A small-molecule ligand and the protein it binds are described below.
Small molecule (SMILES): O=c1[nH]c2cc(C(F)(F)F)c(N3CCOCC3)cc2n(CP(=O)(O)O)c1=O

Binding-site contacts:
Ligand atom CAT contacts residue THR471 of chain 1.A at 3.3 Å.
Ligand atom OAB contacts residue TYR441 of chain 1.A at 3.6 Å.
Ligand atom OAA contacts residue THR471 of chain 1.A at 2.9 Å (h-bond).
Ligand atom OAA contacts residue ARG476 of chain 1.A at 2.8 Å (salt-bridge).
Ligand atom NAP contacts residue THR471 of chain 1.A at 3.5 Å (h-bond).
Ligand atom FAF contacts residue TYR723 of chain 1.A at 3.1 Å.
Ligand atom CAI contacts residue TYR441 of chain 1.A at 3.7 Å (hydrophobic).
Ligand atom OAC contacts residue GLY644 of chain 1.A at 3.5 Å.
Ligand atom CAT contacts residue TYR441 of chain 1.A at 3.4 Å (hydrophobic).
Ligand atom CAR contacts residue TYR441 of chain 1.A at 3.8 Å (hydrophobic).
Ligand atom CAV contacts residue PRO469 of chain 1.A at 3.5 Å (hydrophobic).
Ligand atom CAN contacts residue GLU393 of chain 1.A at 3.5 Å.
Ligand atom CAU contacts residue TYR441 of chain 1.A at 3.5 Å (hydrophobic).
Ligand atom OAA contacts residue TYR441 of chain 1.A at 3.7 Å.
Ligand atom CAV contacts residue TYR441 of chain 1.A at 3.3 Å (hydrophobic).
Ligand atom FAG contacts residue TYR723 of chain 1.A at 3.6 Å.
Ligand atom OAQ contacts residue THR677 of chain 1.A at 2.7 Å (h-bond).
Ligand atom FAG contacts residue TYR441 of chain 1.A at 3.8 Å.
Ligand atom CAS contacts residue TYR441 of chain 1.A at 3.4 Å (hydrophobic).
Ligand atom NAY contacts residue TYR441 of chain 1.A at 3.4 Å.
Ligand atom OAA contacts residue LEU470 of chain 1.A at 3.5 Å.
Ligand atom NAP contacts residue TYR441 of chain 1.A at 3.4 Å.
Ligand atom CAK contacts residue THR677 of chain 1.A at 3.7 Å.
Ligand atom CAJ contacts residue TYR723 of chain 1.A at 3.6 Å (hydrophobic).
Ligand atom OAD contacts residue SER645 of chain 1.A at 2.8 Å (h-bond).
Ligand atom OAB contacts residue ARG476 of chain 1.A at 2.9 Å (salt-bridge).
Ligand atom FAG contacts residue PRO469 of chain 1.A at 3.5 Å.
Ligand atom PBA contacts residue SER645 of chain 1.A at 3.7 Å.
Ligand atom FAG contacts residue TYR396 of chain 1.A at 3.6 Å.
Ligand atom NAP contacts residue PRO469 of chain 1.A at 2.7 Å (h-bond).
Ligand atom OAE contacts residue SER645 of chain 1.A at 3.5 Å (h-bond).
Ligand atom CAZ contacts residue TYR723 of chain 1.A at 3.7 Å (hydrophobic).
Ligand atom FAH contacts residue GLU393 of chain 1.A at 3.3 Å.
Ligand atom FAF contacts residue THR698 of chain 1.A at 3.1 Å.
Ligand atom OAC contacts residue SER645 of chain 1.A at 3.3 Å (h-bond).
Ligand atom CAW contacts residue TYR441 of chain 1.A at 3.3 Å (hydrophobic).
Ligand atom CAL contacts residue THR677 of chain 1.A at 3.1 Å.
Ligand atom CAT contacts residue PRO469 of chain 1.A at 3.7 Å (hydrophobic).
Ligand atom CAJ contacts residue TYR441 of chain 1.A at 3.3 Å (hydrophobic).
Ligand atom CAJ contacts residue PRO469 of chain 1.A at 3.5 Å (hydrophobic).

Sequence of chain 1.A:
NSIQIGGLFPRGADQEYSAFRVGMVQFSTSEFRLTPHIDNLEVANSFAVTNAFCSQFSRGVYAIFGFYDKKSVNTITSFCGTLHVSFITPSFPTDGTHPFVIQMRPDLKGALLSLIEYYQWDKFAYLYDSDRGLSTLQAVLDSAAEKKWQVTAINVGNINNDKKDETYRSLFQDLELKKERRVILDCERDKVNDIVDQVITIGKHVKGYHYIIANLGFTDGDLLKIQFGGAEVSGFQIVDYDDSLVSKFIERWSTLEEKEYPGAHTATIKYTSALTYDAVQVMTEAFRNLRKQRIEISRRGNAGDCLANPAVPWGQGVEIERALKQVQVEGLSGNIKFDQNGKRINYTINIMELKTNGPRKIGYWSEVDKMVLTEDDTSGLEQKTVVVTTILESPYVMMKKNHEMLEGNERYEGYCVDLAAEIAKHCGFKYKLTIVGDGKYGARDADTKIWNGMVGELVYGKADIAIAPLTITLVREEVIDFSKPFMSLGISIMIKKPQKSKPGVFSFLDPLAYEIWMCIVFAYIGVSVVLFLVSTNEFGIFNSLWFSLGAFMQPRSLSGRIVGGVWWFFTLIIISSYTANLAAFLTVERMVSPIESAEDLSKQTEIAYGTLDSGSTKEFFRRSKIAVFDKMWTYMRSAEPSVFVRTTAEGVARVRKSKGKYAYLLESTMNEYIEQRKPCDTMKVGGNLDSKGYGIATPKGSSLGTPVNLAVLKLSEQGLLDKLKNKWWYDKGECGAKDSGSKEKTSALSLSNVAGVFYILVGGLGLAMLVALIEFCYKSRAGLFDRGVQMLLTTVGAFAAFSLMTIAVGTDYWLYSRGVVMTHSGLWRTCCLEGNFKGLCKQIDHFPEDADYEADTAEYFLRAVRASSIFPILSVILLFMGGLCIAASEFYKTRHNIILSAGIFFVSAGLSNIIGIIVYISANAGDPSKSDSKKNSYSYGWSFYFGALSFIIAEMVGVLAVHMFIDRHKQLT